Sequence of chain 1.B:
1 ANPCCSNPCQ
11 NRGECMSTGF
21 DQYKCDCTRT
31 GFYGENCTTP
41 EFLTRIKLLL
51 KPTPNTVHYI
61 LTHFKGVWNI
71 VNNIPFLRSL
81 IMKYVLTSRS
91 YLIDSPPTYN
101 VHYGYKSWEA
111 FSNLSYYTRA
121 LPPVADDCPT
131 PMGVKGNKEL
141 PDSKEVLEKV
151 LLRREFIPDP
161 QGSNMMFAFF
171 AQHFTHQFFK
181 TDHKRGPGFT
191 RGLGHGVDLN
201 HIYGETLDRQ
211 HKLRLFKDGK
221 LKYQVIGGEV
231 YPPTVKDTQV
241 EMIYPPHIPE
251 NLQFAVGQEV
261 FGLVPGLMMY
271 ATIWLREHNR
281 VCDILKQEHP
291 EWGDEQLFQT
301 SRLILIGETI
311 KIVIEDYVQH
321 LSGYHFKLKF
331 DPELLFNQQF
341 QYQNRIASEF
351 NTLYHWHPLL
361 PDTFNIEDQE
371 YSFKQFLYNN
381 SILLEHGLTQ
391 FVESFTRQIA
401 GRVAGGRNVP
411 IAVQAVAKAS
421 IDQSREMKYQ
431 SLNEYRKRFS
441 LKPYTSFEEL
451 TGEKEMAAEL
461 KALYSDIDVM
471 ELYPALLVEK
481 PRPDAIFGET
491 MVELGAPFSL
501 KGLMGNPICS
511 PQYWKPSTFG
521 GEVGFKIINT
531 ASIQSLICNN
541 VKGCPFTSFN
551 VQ

Binding-site contacts:
Ligand atom C8 contacts residue ASN379 of chain 1.B at 4.3 Å.
Ligand atom C6 contacts residue SER381 of chain 1.B at 4.4 Å.
Ligand atom O5 contacts residue SER381 of chain 1.B at 4.0 Å.
Ligand atom C1 contacts residue ASN379 of chain 1.B at 1.4 Å.
Ligand atom O6 contacts residue ILE382 of chain 1.B at 4.0 Å.
Ligand atom O5 contacts residue ILE382 of chain 1.B at 3.9 Å.
Ligand atom N2 contacts residue ASN379 of chain 1.B at 2.9 Å (h-bond).
Ligand atom C7 contacts residue ASN379 of chain 1.B at 3.1 Å.
Ligand atom O7 contacts residue ASN379 of chain 1.B at 3.0 Å (h-bond).
Ligand atom O6 contacts residue TYR371 of chain 1.B at 4.5 Å.
Ligand atom O7 contacts residue LYS374 of chain 1.B at 4.4 Å.
Ligand atom C6 contacts residue ASN379 of chain 1.B at 4.4 Å.
Ligand atom C5 contacts residue ASN379 of chain 1.B at 3.7 Å.
Ligand atom C5 contacts residue SER381 of chain 1.B at 4.2 Å.
Ligand atom C6 contacts residue GLU385 of chain 1.B at 3.5 Å.
Ligand atom C1 contacts residue SER381 of chain 1.B at 4.4 Å.
Ligand atom C7 contacts residue GLN375 of chain 1.B at 4.2 Å.
Ligand atom O7 contacts residue GLN375 of chain 1.B at 3.2 Å (h-bond).
Ligand atom O5 contacts residue ASN379 of chain 1.B at 2.4 Å (h-bond).
Ligand atom O6 contacts residue GLU385 of chain 1.B at 3.1 Å (salt-bridge).
Ligand atom C4 contacts residue ASN379 of chain 1.B at 4.3 Å.
Ligand atom C2 contacts residue ASN379 of chain 1.B at 2.5 Å.
Ligand atom C3 contacts residue ASN379 of chain 1.B at 3.8 Å.

The small molecule below binds the protein below.
Small molecule (SMILES): CC(=O)N[C@@H]1[C@@H](O)[C@H](O)[C@@H](CO)O[C@H]1O